Sequence of chain 1.E:
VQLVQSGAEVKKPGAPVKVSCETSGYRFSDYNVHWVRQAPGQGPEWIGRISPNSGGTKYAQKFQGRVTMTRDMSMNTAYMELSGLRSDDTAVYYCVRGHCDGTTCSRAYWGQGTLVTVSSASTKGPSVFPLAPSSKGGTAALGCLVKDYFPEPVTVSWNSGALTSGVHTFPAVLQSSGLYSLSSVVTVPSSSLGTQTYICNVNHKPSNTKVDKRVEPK

This protein binds this small molecule.
Small molecule (SMILES): CC(C)C[C@H](NC(=O)[C@H](CCC(N)=O)NC(=O)[C@@H]1CCCN1C(=O)[C@H](COP(=O)(O)O)NC(=O)[C@H](CC(=O)O)NC(=O)[C@@H](N)C(C)C)C(=O)N[C@@H](C)C(=O)N[C@H](C=O)[C@@H](C)O

Binding-site contacts:
Ligand atom CD contacts residue LEU97 of chain 1.F at 3.5 Å (hydrophobic).
Ligand atom O1P contacts residue HIS100 of chain 1.E at 3.8 Å.
Ligand atom OE1 contacts residue HIS31 of chain 1.F at 2.8 Å (h-bond).
Ligand atom OD1 contacts residue ARG50 of chain 1.E at 3.2 Å (salt-bridge).
Ligand atom O1P contacts residue HIS35 of chain 1.E at 2.8 Å (h-bond).
Ligand atom CG contacts residue LEU97 of chain 1.F at 3.3 Å (hydrophobic).
Ligand atom O contacts residue CYS101 of chain 1.E at 3.7 Å.
Ligand atom O1P contacts residue GLY99 of chain 1.E at 3.3 Å.
Ligand atom O contacts residue HIS31 of chain 1.F at 3.1 Å.
Ligand atom O2P contacts residue HIS35 of chain 1.E at 4.0 Å.
Ligand atom CB contacts residue LEU97 of chain 1.F at 4.2 Å (hydrophobic).
Ligand atom CG contacts residue THR99 of chain 1.F at 3.2 Å.
Ligand atom C contacts residue CYS101 of chain 1.E at 4.2 Å (hydrophobic).
Ligand atom CD1 contacts residue CYS101 of chain 1.E at 3.9 Å (hydrophobic).
Ligand atom CB contacts residue GLY103 of chain 1.E at 3.5 Å.
Ligand atom OD2 contacts residue GLN98 of chain 1.F at 3.3 Å.
Ligand atom OG contacts residue CYS101 of chain 1.E at 4.1 Å.
Ligand atom P contacts residue HIS35 of chain 1.E at 3.4 Å.
Ligand atom CB contacts residue HIS31 of chain 1.F at 4.0 Å.
Ligand atom CG contacts residue THR96 of chain 1.F at 4.1 Å.
Ligand atom CB contacts residue CYS101 of chain 1.E at 3.9 Å (hydrophobic).
Ligand atom OG contacts residue ASN33 of chain 1.E at 3.8 Å.
Ligand atom CA contacts residue TYR37 of chain 1.F at 3.9 Å (hydrophobic).
Ligand atom O3P contacts residue ASN33 of chain 1.E at 3.8 Å.
Ligand atom CG contacts residue TYR37 of chain 1.F at 3.6 Å (hydrophobic).
Ligand atom P contacts residue ASN33 of chain 1.E at 3.9 Å.
Ligand atom O contacts residue ARG50 of chain 1.E at 3.6 Å (salt-bridge).
Ligand atom O2P contacts residue GLY99 of chain 1.E at 4.0 Å.
Ligand atom OD1 contacts residue THR99 of chain 1.F at 2.8 Å (h-bond).
Ligand atom CA contacts residue GLY103 of chain 1.E at 3.7 Å.
Ligand atom P contacts residue HIS100 of chain 1.E at 4.0 Å.
Ligand atom CD contacts residue HIS31 of chain 1.F at 3.9 Å.
Ligand atom CB contacts residue TYR37 of chain 1.F at 3.6 Å (hydrophobic).
Ligand atom CB contacts residue LEU97 of chain 1.F at 4.2 Å (hydrophobic).
Ligand atom O1P contacts residue ASN33 of chain 1.E at 3.2 Å (h-bond).
Ligand atom C contacts residue ARG50 of chain 1.E at 4.1 Å.
Ligand atom C contacts residue HIS31 of chain 1.F at 3.7 Å.
Ligand atom OD2 contacts residue THR99 of chain 1.F at 2.9 Å (h-bond).
Ligand atom O2P contacts residue HIS100 of chain 1.E at 3.2 Å (h-bond).
Ligand atom O3P contacts residue HIS35 of chain 1.E at 3.3 Å.

Sequence of chain 1.F:
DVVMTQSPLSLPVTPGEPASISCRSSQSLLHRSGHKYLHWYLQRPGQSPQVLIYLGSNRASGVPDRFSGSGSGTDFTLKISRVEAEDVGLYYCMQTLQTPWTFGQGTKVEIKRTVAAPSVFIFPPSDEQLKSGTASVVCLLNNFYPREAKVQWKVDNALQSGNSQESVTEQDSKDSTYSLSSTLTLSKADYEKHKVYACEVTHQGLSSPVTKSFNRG